Binding-site contacts:
Ligand atom C11 contacts residue LEU115 of chain 1.A at 3.8 Å (hydrophobic).
Ligand atom C13 contacts residue ALA60 of chain 1.A at 3.3 Å (hydrophobic).
Ligand atom C16 contacts residue LEU164 of chain 1.A at 3.9 Å (hydrophobic).
Ligand atom C2 contacts residue ASP119 of chain 1.A at 3.6 Å.
Ligand atom N14 contacts residue LEU164 of chain 1.A at 3.8 Å.
Ligand atom N10 contacts residue MET116 of chain 1.A at 4.2 Å.
Ligand atom C4 contacts residue LEU164 of chain 1.A at 4.2 Å (hydrophobic).
Ligand atom C7 contacts residue ILE39 of chain 1.A at 3.6 Å (hydrophobic).
Ligand atom C13 contacts residue ASP114 of chain 1.A at 3.6 Å.
Ligand atom N6 contacts residue ILE39 of chain 1.A at 4.2 Å.
Ligand atom C15 contacts residue ALA60 of chain 1.A at 4.0 Å (hydrophobic).
Ligand atom N6 contacts residue VAL47 of chain 1.A at 3.8 Å.
Ligand atom N12 contacts residue LEU115 of chain 1.A at 3.7 Å.
Ligand atom C5 contacts residue VAL47 of chain 1.A at 4.2 Å (hydrophobic).
Ligand atom C11 contacts residue ALA60 of chain 1.A at 4.1 Å (hydrophobic).
Ligand atom N10 contacts residue ILE39 of chain 1.A at 3.8 Å.
Ligand atom C2 contacts residue SER161 of chain 1.A at 3.1 Å.
Ligand atom C15 contacts residue GLN113 of chain 1.A at 3.3 Å.
Ligand atom C17 contacts residue ALA60 of chain 1.A at 3.9 Å (hydrophobic).
Ligand atom N12 contacts residue ASP114 of chain 1.A at 3.7 Å.
Ligand atom C13 contacts residue MET116 of chain 1.A at 4.0 Å (hydrophobic).
Ligand atom N14 contacts residue GLN113 of chain 1.A at 4.1 Å.
Ligand atom N1 contacts residue SER161 of chain 1.A at 2.7 Å (h-bond).
Ligand atom C11 contacts residue ILE39 of chain 1.A at 3.9 Å (hydrophobic).
Ligand atom C17 contacts residue LEU164 of chain 1.A at 4.2 Å (hydrophobic).
Ligand atom N12 contacts residue MET116 of chain 1.A at 3.0 Å (h-bond).
Ligand atom N14 contacts residue ALA60 of chain 1.A at 3.4 Å.
Ligand atom C8 contacts residue ASP119 of chain 1.A at 4.0 Å.
Ligand atom C15 contacts residue LEU164 of chain 1.A at 3.6 Å (hydrophobic).
Ligand atom C11 contacts residue MET116 of chain 1.A at 3.2 Å (hydrophobic).
Ligand atom C16 contacts residue ALA60 of chain 1.A at 4.3 Å (hydrophobic).
Ligand atom C15 contacts residue ASP114 of chain 1.A at 3.9 Å.
Ligand atom C9 contacts residue VAL47 of chain 1.A at 4.2 Å (hydrophobic).
Ligand atom N14 contacts residue MET116 of chain 1.A at 4.2 Å.
Ligand atom N1 contacts residue ASN162 of chain 1.A at 4.1 Å.
Ligand atom C16 contacts residue GLN113 of chain 1.A at 3.8 Å.
Ligand atom N14 contacts residue ASP114 of chain 1.A at 2.8 Å (salt-bridge).
Ligand atom C2 contacts residue LEU164 of chain 1.A at 4.1 Å (hydrophobic).
Ligand atom C13 contacts residue LEU164 of chain 1.A at 4.2 Å (hydrophobic).
Ligand atom N12 contacts residue ALA60 of chain 1.A at 3.4 Å.

The small molecule below binds the protein below.
Small molecule (SMILES): [NH3+]CC1CCN(c2ncnc3[nH]ccc23)CC1

Sequence of chain 1.A:
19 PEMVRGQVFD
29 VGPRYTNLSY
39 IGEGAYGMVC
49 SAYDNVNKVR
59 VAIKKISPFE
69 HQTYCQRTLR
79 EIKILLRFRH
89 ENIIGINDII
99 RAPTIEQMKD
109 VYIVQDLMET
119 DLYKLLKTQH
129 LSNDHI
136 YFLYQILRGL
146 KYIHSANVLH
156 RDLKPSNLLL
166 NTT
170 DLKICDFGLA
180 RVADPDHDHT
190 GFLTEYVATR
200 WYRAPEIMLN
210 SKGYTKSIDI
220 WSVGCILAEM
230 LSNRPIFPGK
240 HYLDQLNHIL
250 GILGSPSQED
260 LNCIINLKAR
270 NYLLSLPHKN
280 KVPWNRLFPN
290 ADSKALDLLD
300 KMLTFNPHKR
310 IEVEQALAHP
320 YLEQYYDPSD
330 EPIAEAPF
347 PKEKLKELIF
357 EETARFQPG